The small molecule below binds the protein below.
Small molecule (SMILES): OC[C@H]1O[C@@H](O)[C@H](O)[C@@H](O)[C@H]1O

Sequence of chain 2.A:
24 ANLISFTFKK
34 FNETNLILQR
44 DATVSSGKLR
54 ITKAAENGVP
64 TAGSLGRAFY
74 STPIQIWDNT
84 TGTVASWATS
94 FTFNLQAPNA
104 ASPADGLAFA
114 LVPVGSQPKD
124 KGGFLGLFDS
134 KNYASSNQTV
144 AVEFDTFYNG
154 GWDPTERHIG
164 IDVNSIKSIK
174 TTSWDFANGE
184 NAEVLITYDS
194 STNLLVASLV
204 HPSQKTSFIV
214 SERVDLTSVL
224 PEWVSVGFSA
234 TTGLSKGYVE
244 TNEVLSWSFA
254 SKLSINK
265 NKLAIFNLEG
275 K

Binding-site contacts:
Ligand atom O4 contacts residue GLY236 of chain 2.A at 3.2 Å.
Ligand atom C6 contacts residue ALA107 of chain 2.A at 4.4 Å (hydrophobic).
Ligand atom C3 contacts residue ASN152 of chain 2.A at 3.4 Å.
Ligand atom O4 contacts residue ASP108 of chain 2.A at 2.7 Å (salt-bridge).
Ligand atom O2 contacts residue ASN152 of chain 2.A at 3.4 Å (h-bond).
Ligand atom C4 contacts residue LEU237 of chain 2.A at 4.0 Å (hydrophobic).
Ligand atom C2 contacts residue ASN152 of chain 2.A at 4.0 Å.
Ligand atom C4 contacts residue ALA107 of chain 2.A at 4.0 Å (hydrophobic).
Ligand atom C6 contacts residue LEU237 of chain 2.A at 3.9 Å (hydrophobic).
Ligand atom C6 contacts residue GLY236 of chain 2.A at 4.3 Å.
Ligand atom O4 contacts residue GLY125 of chain 2.A at 4.4 Å.
Ligand atom O5 contacts residue LEU237 of chain 2.A at 3.7 Å.
Ligand atom C3 contacts residue PHE150 of chain 2.A at 3.6 Å (hydrophobic).
Ligand atom O4 contacts residue LEU237 of chain 2.A at 2.9 Å (h-bond).
Ligand atom C3 contacts residue ASP108 of chain 2.A at 3.6 Å.
Ligand atom O3 contacts residue ASP108 of chain 2.A at 2.6 Å (salt-bridge).
Ligand atom O3 contacts residue GLY125 of chain 2.A at 3.9 Å.
Ligand atom O1 contacts residue LEU237 of chain 2.A at 3.4 Å.
Ligand atom C4 contacts residue ASP108 of chain 2.A at 3.5 Å.
Ligand atom O6 contacts residue PHE150 of chain 2.A at 4.5 Å.
Ligand atom C2 contacts residue LEU237 of chain 2.A at 4.2 Å (hydrophobic).
Ligand atom O3 contacts residue ASN152 of chain 2.A at 3.0 Å (h-bond).
Ligand atom C4 contacts residue PHE150 of chain 2.A at 3.6 Å (hydrophobic).
Ligand atom C6 contacts residue SER238 of chain 2.A at 4.1 Å.
Ligand atom C6 contacts residue TYR241 of chain 2.A at 3.6 Å (hydrophobic).
Ligand atom C1 contacts residue LEU237 of chain 2.A at 4.1 Å (hydrophobic).
Ligand atom O6 contacts residue TYR241 of chain 2.A at 3.5 Å.
Ligand atom O4 contacts residue ALA107 of chain 2.A at 3.8 Å.
Ligand atom O3 contacts residue PHE150 of chain 2.A at 4.0 Å.
Ligand atom C4 contacts residue GLY236 of chain 2.A at 4.4 Å.
Ligand atom O3 contacts residue GLY126 of chain 2.A at 3.0 Å (h-bond).
Ligand atom C3 contacts residue GLY126 of chain 2.A at 4.3 Å.
Ligand atom C6 contacts residue PHE150 of chain 2.A at 4.1 Å (hydrophobic).
Ligand atom O6 contacts residue SER238 of chain 2.A at 3.3 Å (h-bond).
Ligand atom C5 contacts residue PHE150 of chain 2.A at 3.7 Å (hydrophobic).
Ligand atom O5 contacts residue SER238 of chain 2.A at 4.2 Å.
Ligand atom C5 contacts residue LEU237 of chain 2.A at 4.1 Å (hydrophobic).